Sequence of chain 1.A:
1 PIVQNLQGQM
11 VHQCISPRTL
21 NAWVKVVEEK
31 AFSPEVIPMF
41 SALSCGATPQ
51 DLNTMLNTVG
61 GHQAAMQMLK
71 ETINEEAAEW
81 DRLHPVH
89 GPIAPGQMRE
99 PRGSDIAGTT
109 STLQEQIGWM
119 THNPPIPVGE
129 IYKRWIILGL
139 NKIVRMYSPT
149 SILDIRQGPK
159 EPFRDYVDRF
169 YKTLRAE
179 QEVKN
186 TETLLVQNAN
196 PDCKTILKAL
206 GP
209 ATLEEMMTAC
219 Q

This small molecule binds to this protein.
Small molecule (SMILES): COc1ccc(-n2c([C@H](Cc3cc(F)cc(F)c3)NC(=O)CN3CCN(S(=O)(=O)c4ccc(N)cc4)CC3=O)nc3ccccc3c2=O)cc1

Binding-site contacts:
Ligand atom N4 contacts residue ASN57 of chain 1.B at 2.7 Å (h-bond).
Ligand atom N1 contacts residue ASN183 of chain 1.A at 3.1 Å (h-bond).
Ligand atom C30 contacts residue ALA105 of chain 1.B at 3.6 Å (hydrophobic).
Ligand atom C15 contacts residue ASN57 of chain 1.B at 3.3 Å.
Ligand atom C28 contacts residue ASN57 of chain 1.B at 3.7 Å.
Ligand atom F1 contacts residue ILE73 of chain 1.B at 3.3 Å.
Ligand atom C1 contacts residue GLN67 of chain 1.B at 3.5 Å.
Ligand atom F1 contacts residue LEU69 of chain 1.B at 3.5 Å.
Ligand atom C22 contacts residue ASN53 of chain 1.B at 3.5 Å.
Ligand atom C4 contacts residue LYS182 of chain 1.A at 3.3 Å.
Ligand atom O3 contacts residue LYS70 of chain 1.B at 3.2 Å (salt-bridge).
Ligand atom C25 contacts residue GLY106 of chain 1.B at 3.5 Å.
Ligand atom C3 contacts residue ASN183 of chain 1.A at 3.1 Å.
Ligand atom C30 contacts residue ASN53 of chain 1.B at 3.3 Å.
Ligand atom O5 contacts residue THR107 of chain 1.B at 3.0 Å.
Ligand atom C7 contacts residue LYS70 of chain 1.B at 3.5 Å.
Ligand atom C35 contacts residue ASN74 of chain 1.B at 3.7 Å.
Ligand atom O6 contacts residue ILE73 of chain 1.B at 3.4 Å.
Ligand atom C18 contacts residue LYS70 of chain 1.B at 3.5 Å.
Ligand atom F2 contacts residue MET66 of chain 1.B at 3.1 Å.
Ligand atom C30 contacts residue TYR130 of chain 1.B at 3.2 Å (hydrophobic).
Ligand atom O5 contacts residue GLY106 of chain 1.B at 3.7 Å.
Ligand atom C19 contacts residue MET66 of chain 1.B at 3.4 Å (hydrophobic).
Ligand atom C13 contacts residue ASN57 of chain 1.B at 3.5 Å.
Ligand atom N6 contacts residue ASN57 of chain 1.B at 3.2 Å (h-bond).
Ligand atom N1 contacts residue THR186 of chain 1.A at 3.1 Å.
Ligand atom C23 contacts residue ASN53 of chain 1.B at 3.5 Å.
Ligand atom O2 contacts residue LYS182 of chain 1.A at 3.3 Å.
Ligand atom C35 contacts residue LYS70 of chain 1.B at 3.2 Å.
Ligand atom C2 contacts residue ASN183 of chain 1.A at 3.5 Å.
Ligand atom C21 contacts residue LEU56 of chain 1.B at 3.5 Å (hydrophobic).
Ligand atom F1 contacts residue LYS70 of chain 1.B at 3.4 Å.
Ligand atom F2 contacts residue LEU56 of chain 1.B at 3.6 Å.
Ligand atom C12 contacts residue ASN57 of chain 1.B at 3.6 Å.
Ligand atom C8 contacts residue LYS70 of chain 1.B at 3.5 Å.
Ligand atom C21 contacts residue ASN57 of chain 1.B at 3.3 Å.
Ligand atom C3 contacts residue LYS182 of chain 1.A at 3.4 Å.
Ligand atom C31 contacts residue TYR130 of chain 1.B at 3.1 Å (hydrophobic).
Ligand atom C6 contacts residue GLN67 of chain 1.B at 3.4 Å.
Ligand atom C2 contacts residue LYS182 of chain 1.A at 3.7 Å.

Sequence of chain 1.B:
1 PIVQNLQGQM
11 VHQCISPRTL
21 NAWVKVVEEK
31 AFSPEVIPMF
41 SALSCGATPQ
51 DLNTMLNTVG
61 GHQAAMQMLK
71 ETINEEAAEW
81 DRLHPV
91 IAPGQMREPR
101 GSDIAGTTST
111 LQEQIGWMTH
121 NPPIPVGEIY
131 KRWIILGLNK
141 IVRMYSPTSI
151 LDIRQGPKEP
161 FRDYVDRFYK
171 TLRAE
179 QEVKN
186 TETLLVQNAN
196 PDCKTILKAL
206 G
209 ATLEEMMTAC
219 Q